Sequence of chain 1.A:
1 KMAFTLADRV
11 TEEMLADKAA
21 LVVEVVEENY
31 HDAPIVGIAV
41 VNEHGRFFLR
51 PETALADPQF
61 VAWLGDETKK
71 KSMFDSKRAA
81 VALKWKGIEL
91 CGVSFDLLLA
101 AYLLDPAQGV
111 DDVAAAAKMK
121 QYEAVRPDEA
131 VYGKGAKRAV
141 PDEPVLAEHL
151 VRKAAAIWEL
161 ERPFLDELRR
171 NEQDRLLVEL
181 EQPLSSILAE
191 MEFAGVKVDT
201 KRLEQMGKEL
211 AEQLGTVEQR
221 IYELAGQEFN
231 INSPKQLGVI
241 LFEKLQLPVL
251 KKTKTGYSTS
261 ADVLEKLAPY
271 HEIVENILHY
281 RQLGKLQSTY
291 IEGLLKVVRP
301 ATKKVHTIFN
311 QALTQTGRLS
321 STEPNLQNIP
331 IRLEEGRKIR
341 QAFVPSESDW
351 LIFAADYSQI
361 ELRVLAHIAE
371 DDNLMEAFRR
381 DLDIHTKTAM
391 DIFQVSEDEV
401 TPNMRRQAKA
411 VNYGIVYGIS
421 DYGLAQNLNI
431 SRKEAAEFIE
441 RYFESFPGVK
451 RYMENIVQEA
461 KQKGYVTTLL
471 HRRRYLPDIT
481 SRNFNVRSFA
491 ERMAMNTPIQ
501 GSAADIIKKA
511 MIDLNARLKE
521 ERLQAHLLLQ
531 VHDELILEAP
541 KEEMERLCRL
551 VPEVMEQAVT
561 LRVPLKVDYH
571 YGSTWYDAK

Binding-site contacts:
Ligand atom O2A contacts residue LYS409 of chain 1.A at 3.3 Å (salt-bridge).
Ligand atom C3' contacts residue GLU361 of chain 1.A at 3.3 Å.
Ligand atom O1A contacts residue C429 of chain 1.B at 3.1 Å (h-bond).
Ligand atom N3A contacts residue LYS409 of chain 1.A at 3.3 Å.
Ligand atom O2B contacts residue GLN359 of chain 1.A at 3.1 Å.
Ligand atom O3B contacts residue HIS385 of chain 1.A at 3.2 Å.
Ligand atom C8 contacts residue C429 of chain 1.B at 3.4 Å.
Ligand atom O2B contacts residue HIS385 of chain 1.A at 2.8 Å (h-bond).
Ligand atom PG contacts residue ARG405 of chain 1.A at 3.7 Å.
Ligand atom N1 contacts residue TYR413 of chain 1.A at 3.5 Å.
Ligand atom O2G contacts residue ARG405 of chain 1.A at 3.1 Å (salt-bridge).
Ligand atom O4' contacts residue ARG318 of chain 1.A at 3.2 Å (salt-bridge).
Ligand atom O2B contacts residue TYR413 of chain 1.A at 2.5 Å (h-bond).
Ligand atom O1G contacts residue MN1 of chain 1.H at 2.5 Å.
Ligand atom O1A contacts residue ASP533 of chain 1.A at 2.7 Å (salt-bridge).
Ligand atom N2 contacts residue TYR417 of chain 1.A at 3.3 Å.
Ligand atom O1B contacts residue GLN359 of chain 1.A at 3.3 Å (h-bond).
Ligand atom O5' contacts residue C429 of chain 1.B at 3.3 Å.
Ligand atom O3G contacts residue ARG405 of chain 1.A at 2.8 Å (salt-bridge).
Ligand atom N7 contacts residue C429 of chain 1.B at 3.5 Å.
Ligand atom C2' contacts residue GLU361 of chain 1.A at 3.2 Å.
Ligand atom O3' contacts residue GLU361 of chain 1.A at 2.5 Å (salt-bridge).
Ligand atom O1B contacts residue ASP533 of chain 1.A at 3.2 Å (salt-bridge).
Ligand atom O3' contacts residue ARG318 of chain 1.A at 3.1 Å (salt-bridge).
Ligand atom O1B contacts residue MN1 of chain 1.H at 2.2 Å.
Ligand atom PB contacts residue HIS385 of chain 1.A at 3.5 Å.
Ligand atom O2A contacts residue C429 of chain 1.B at 3.8 Å.
Ligand atom C5' contacts residue TYR413 of chain 1.A at 3.5 Å (hydrophobic).
Ligand atom O3G contacts residue LYS409 of chain 1.A at 3.1 Å (salt-bridge).
Ligand atom O1A contacts residue MN1 of chain 1.H at 2.5 Å.
Ligand atom N9 contacts residue C429 of chain 1.B at 3.6 Å.
Ligand atom O4' contacts residue C429 of chain 1.B at 3.0 Å.
Ligand atom C1' contacts residue ARG318 of chain 1.A at 3.4 Å.
Ligand atom C2 contacts residue TYR413 of chain 1.A at 3.7 Å (hydrophobic).
Ligand atom C1' contacts residue C429 of chain 1.B at 3.4 Å.
Ligand atom C4' contacts residue C429 of chain 1.B at 3.6 Å.
Ligand atom PB contacts residue MN1 of chain 1.H at 3.5 Å.
Ligand atom PB contacts residue GLN359 of chain 1.A at 3.7 Å.
Ligand atom PA contacts residue C429 of chain 1.B at 3.8 Å.
Ligand atom O1B contacts residue TYR357 of chain 1.A at 3.3 Å (h-bond).

The protein below binds the small molecule below.
Small molecule (SMILES): Nc1nc2c(ncn2[C@H]2C[C@H](O)[C@@H](CO[P](=O)(O)N[P](=O)(O)OP(=O)(O)O)O2)c(=O)[nH]1